Sequence of chain 1.D:
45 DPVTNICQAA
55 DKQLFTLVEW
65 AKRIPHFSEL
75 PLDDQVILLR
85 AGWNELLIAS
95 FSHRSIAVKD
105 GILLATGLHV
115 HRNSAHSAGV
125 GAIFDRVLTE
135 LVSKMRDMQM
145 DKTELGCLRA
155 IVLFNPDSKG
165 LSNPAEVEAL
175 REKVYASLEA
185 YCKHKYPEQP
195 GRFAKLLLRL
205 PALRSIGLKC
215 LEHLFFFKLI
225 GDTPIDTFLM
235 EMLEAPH

The protein below binds the small molecule below.
Small molecule (SMILES): CC1=C(CCc2nnn[nH]2)c2ccccc2/C1=C\c1ccc(C(C)C)cc1

Sequence of chain 1.B:
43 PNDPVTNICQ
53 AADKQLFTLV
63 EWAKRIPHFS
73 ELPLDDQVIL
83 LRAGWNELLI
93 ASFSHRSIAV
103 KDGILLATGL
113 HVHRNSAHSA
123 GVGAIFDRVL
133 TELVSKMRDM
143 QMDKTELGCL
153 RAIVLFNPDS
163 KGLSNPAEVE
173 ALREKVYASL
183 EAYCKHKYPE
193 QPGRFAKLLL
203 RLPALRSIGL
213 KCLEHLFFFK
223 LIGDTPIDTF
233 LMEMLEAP

Binding-site contacts:
Ligand atom C21 contacts residue LEU218 of chain 1.B at 3.8 Å (hydrophobic).
Ligand atom C06 contacts residue PHE220 of chain 1.D at 3.5 Å (hydrophobic).
Ligand atom C23 contacts residue LEU218 of chain 1.D at 3.5 Å (hydrophobic).
Ligand atom N27 contacts residue LEU218 of chain 1.D at 3.5 Å.
Ligand atom C16 contacts residue ILE224 of chain 1.D at 4.0 Å (hydrophobic).
Ligand atom N24 contacts residue PHE221 of chain 1.D at 3.0 Å (h-bond).
Ligand atom N25 contacts residue CYS214 of chain 1.D at 3.8 Å.
Ligand atom C15 contacts residue GLN57 of chain 1.D at 3.5 Å.
Ligand atom C12 contacts residue ILE224 of chain 1.D at 4.0 Å (hydrophobic).
Ligand atom C13 contacts residue PHE220 of chain 1.D at 3.8 Å (hydrophobic).
Ligand atom N25 contacts residue PHE221 of chain 1.D at 3.6 Å.
Ligand atom N26 contacts residue LEU215 of chain 1.D at 3.7 Å.
Ligand atom C16 contacts residue LEU108 of chain 1.D at 3.9 Å (hydrophobic).
Ligand atom C10 contacts residue ALA54 of chain 1.D at 3.9 Å (hydrophobic).
Ligand atom N27 contacts residue LEU215 of chain 1.D at 4.0 Å.
Ligand atom C18 contacts residue ILE224 of chain 1.D at 3.7 Å (hydrophobic).
Ligand atom N25 contacts residue PHE220 of chain 1.D at 3.1 Å (h-bond).
Ligand atom C22 contacts residue PHE221 of chain 1.D at 3.9 Å (hydrophobic).
Ligand atom C13 contacts residue LEU91 of chain 1.D at 4.0 Å (hydrophobic).
Ligand atom C07 contacts residue PHE220 of chain 1.D at 3.5 Å (hydrophobic).
Ligand atom C01 contacts residue TRP87 of chain 1.D at 3.6 Å (hydrophobic).
Ligand atom N26 contacts residue PHE220 of chain 1.D at 4.0 Å.
Ligand atom N24 contacts residue PHE220 of chain 1.D at 3.6 Å (h-bond).
Ligand atom C05 contacts residue PHE220 of chain 1.D at 3.8 Å (hydrophobic).
Ligand atom C22 contacts residue LEU218 of chain 1.B at 4.0 Å (hydrophobic).
Ligand atom C19 contacts residue PHE221 of chain 1.D at 3.7 Å (hydrophobic).
Ligand atom N26 contacts residue CYS214 of chain 1.D at 3.5 Å (h-bond).
Ligand atom C17 contacts residue ILE224 of chain 1.D at 3.8 Å (hydrophobic).
Ligand atom N26 contacts residue PHE219 of chain 1.D at 3.8 Å.
Ligand atom C22 contacts residue LEU218 of chain 1.D at 3.6 Å (hydrophobic).
Ligand atom N24 contacts residue PHE219 of chain 1.D at 3.9 Å.
Ligand atom C08 contacts residue PHE220 of chain 1.D at 4.0 Å (hydrophobic).
Ligand atom C18 contacts residue ILE50 of chain 1.D at 3.7 Å (hydrophobic).
Ligand atom N26 contacts residue LEU218 of chain 1.D at 3.5 Å.
Ligand atom N25 contacts residue LEU218 of chain 1.D at 3.1 Å.
Ligand atom C11 contacts residue ILE224 of chain 1.D at 4.0 Å (hydrophobic).
Ligand atom N24 contacts residue LEU218 of chain 1.D at 3.5 Å.
Ligand atom C20 contacts residue PHE221 of chain 1.D at 3.6 Å (hydrophobic).
Ligand atom N25 contacts residue PHE219 of chain 1.D at 3.1 Å (h-bond).
Ligand atom C17 contacts residue ILE50 of chain 1.D at 4.0 Å (hydrophobic).